A protein and the small-molecule ligand that binds it are described below.
Small molecule (SMILES): COC(=O)C(C(=O)OC)[C@H]1CCCC(=C(c2ccc(O)cc2)c2ccc(O)cc2)C1

Sequence of chain 1.A:
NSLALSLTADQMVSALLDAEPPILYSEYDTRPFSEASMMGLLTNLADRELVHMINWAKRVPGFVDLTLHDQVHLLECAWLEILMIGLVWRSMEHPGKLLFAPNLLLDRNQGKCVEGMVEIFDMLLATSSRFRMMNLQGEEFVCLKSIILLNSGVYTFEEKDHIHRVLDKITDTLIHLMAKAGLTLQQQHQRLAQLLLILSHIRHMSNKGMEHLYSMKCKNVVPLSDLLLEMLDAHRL

Binding-site contacts:
Ligand atom O23 contacts residue LEU228 of chain 1.A at 3.6 Å.
Ligand atom C22 contacts residue HIS227 of chain 1.A at 3.6 Å.
Ligand atom O11 contacts residue LEU90 of chain 1.A at 3.8 Å.
Ligand atom O01 contacts residue LEU243 of chain 1.A at 3.6 Å.
Ligand atom O01 contacts residue THR50 of chain 1.A at 3.0 Å (h-bond).
Ligand atom C12 contacts residue LEU90 of chain 1.A at 3.4 Å (hydrophobic).
Ligand atom C08 contacts residue PHE107 of chain 1.A at 4.0 Å (hydrophobic).
Ligand atom C26 contacts residue HIS227 of chain 1.A at 3.4 Å.
Ligand atom C09 contacts residue ALA53 of chain 1.A at 3.9 Å (hydrophobic).
Ligand atom C29 contacts residue ALA53 of chain 1.A at 3.6 Å (hydrophobic).
Ligand atom C08 contacts residue ALA53 of chain 1.A at 3.7 Å (hydrophobic).
Ligand atom C10 contacts residue GLU56 of chain 1.A at 3.2 Å.
Ligand atom C03 contacts residue THR50 of chain 1.A at 3.5 Å.
Ligand atom O21 contacts residue MET46 of chain 1.A at 3.4 Å.
Ligand atom O23 contacts residue GLY224 of chain 1.A at 3.0 Å (h-bond).
Ligand atom C04 contacts residue LEU49 of chain 1.A at 3.8 Å (hydrophobic).
Ligand atom C16 contacts residue PHE128 of chain 1.A at 3.9 Å (hydrophobic).
Ligand atom O23 contacts residue HIS227 of chain 1.A at 3.9 Å.
Ligand atom C07 contacts residue PHE107 of chain 1.A at 3.9 Å (hydrophobic).
Ligand atom C17 contacts residue ILE127 of chain 1.A at 3.9 Å (hydrophobic).
Ligand atom O11 contacts residue ARG97 of chain 1.A at 3.0 Å (salt-bridge).
Ligand atom C16 contacts residue PHE107 of chain 1.A at 3.8 Å (hydrophobic).
Ligand atom C02 contacts residue THR50 of chain 1.A at 3.7 Å.
Ligand atom C29 contacts residue LEU87 of chain 1.A at 3.9 Å (hydrophobic).
Ligand atom C02 contacts residue LEU228 of chain 1.A at 3.7 Å (hydrophobic).
Ligand atom O25 contacts residue HIS227 of chain 1.A at 3.6 Å.
Ligand atom C15 contacts residue PHE107 of chain 1.A at 4.0 Å (hydrophobic).
Ligand atom C22 contacts residue MET46 of chain 1.A at 3.6 Å (hydrophobic).
Ligand atom C30 contacts residue ALA53 of chain 1.A at 3.5 Å (hydrophobic).
Ligand atom O27 contacts residue MET124 of chain 1.A at 3.1 Å.
Ligand atom C26 contacts residue GLU122 of chain 1.A at 3.2 Å.
Ligand atom C26 contacts residue GLY123 of chain 1.A at 3.5 Å.
Ligand atom O01 contacts residue LEU228 of chain 1.A at 3.5 Å.
Ligand atom C09 contacts residue GLU56 of chain 1.A at 3.2 Å.
Ligand atom O11 contacts residue GLU56 of chain 1.A at 2.5 Å (salt-bridge).
Ligand atom O01 contacts residue LEU239 of chain 1.A at 3.5 Å.
Ligand atom C22 contacts residue LEU228 of chain 1.A at 3.7 Å (hydrophobic).
Ligand atom C12 contacts residue LEU94 of chain 1.A at 3.9 Å (hydrophobic).
Ligand atom C16 contacts residue LEU131 of chain 1.A at 3.7 Å (hydrophobic).
Ligand atom C26 contacts residue MET124 of chain 1.A at 3.5 Å (hydrophobic).